Sequence of chain 1.A:
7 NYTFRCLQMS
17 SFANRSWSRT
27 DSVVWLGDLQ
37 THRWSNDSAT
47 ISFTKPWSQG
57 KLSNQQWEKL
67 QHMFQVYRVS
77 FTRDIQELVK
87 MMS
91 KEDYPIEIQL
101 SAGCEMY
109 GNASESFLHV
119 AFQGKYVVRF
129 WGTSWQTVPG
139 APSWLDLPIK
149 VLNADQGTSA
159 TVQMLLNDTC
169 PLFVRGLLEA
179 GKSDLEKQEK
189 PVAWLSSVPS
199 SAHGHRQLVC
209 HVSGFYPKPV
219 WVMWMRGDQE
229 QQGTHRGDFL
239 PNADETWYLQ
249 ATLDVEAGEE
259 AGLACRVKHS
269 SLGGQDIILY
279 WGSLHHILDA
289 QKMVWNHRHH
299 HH

The protein below binds the small molecule below.
Small molecule (SMILES): CC(=O)N[C@H]1CO[C@H](CO)[C@@H](O[C@@H]2O[C@H](CO)[C@@H](O)[C@H](O)[C@H]2N)[C@@H]1O

Binding-site contacts:
Ligand atom C2 contacts residue ASN20 of chain 1.A at 2.4 Å.
Ligand atom C6 contacts residue ALA19 of chain 1.A at 4.2 Å (hydrophobic).
Ligand atom C7 contacts residue ASN20 of chain 1.A at 3.9 Å.
Ligand atom C5 contacts residue ALA19 of chain 1.A at 4.4 Å (hydrophobic).
Ligand atom C1 contacts residue ALA19 of chain 1.A at 4.2 Å (hydrophobic).
Ligand atom C3 contacts residue ASN20 of chain 1.A at 3.6 Å.
Ligand atom O3 contacts residue ASN20 of chain 1.A at 4.0 Å.
Ligand atom O7 contacts residue ASN20 of chain 1.A at 4.0 Å.
Ligand atom C1 contacts residue ASN20 of chain 1.A at 1.4 Å.
Ligand atom C6 contacts residue TRP23 of chain 1.A at 3.9 Å (hydrophobic).
Ligand atom N2 contacts residue ASN20 of chain 1.A at 3.2 Å (h-bond).
Ligand atom C1 contacts residue TRP23 of chain 1.A at 3.8 Å (hydrophobic).
Ligand atom O5 contacts residue TRP23 of chain 1.A at 3.8 Å.
Ligand atom C5 contacts residue ASN20 of chain 1.A at 3.6 Å.
Ligand atom O5 contacts residue ALA19 of chain 1.A at 3.5 Å.
Ligand atom O6 contacts residue ALA19 of chain 1.A at 4.2 Å.
Ligand atom C4 contacts residue ASN20 of chain 1.A at 4.2 Å.
Ligand atom C5 contacts residue TRP23 of chain 1.A at 3.8 Å (hydrophobic).
Ligand atom O5 contacts residue ASN20 of chain 1.A at 2.4 Å (h-bond).